The small molecule below binds the protein below.
Small molecule (SMILES): CC(C(=O)SCCNC(=O)CCNC(=O)[C@H](O)C(C)(C)COP(=O)(O)OP(=O)(O)OC[C@H]1O[C@@H](n2cnc3c(N)ncnc32)[C@H](O)[C@@H]1OP(=O)(O)O)=[N+]([O-])[O-]

Binding-site contacts:
Ligand atom NS4 contacts residue CO1 of chain 1.B at 3.2 Å.
Ligand atom C4 contacts residue PRO125 of chain 1.A at 3.5 Å (hydrophobic).
Ligand atom CP5 contacts residue PHE122 of chain 1.A at 3.7 Å (hydrophobic).
Ligand atom NS4 contacts residue SER115 of chain 1.A at 3.6 Å (h-bond).
Ligand atom OS5 contacts residue GLN60 of chain 1.A at 3.5 Å (h-bond).
Ligand atom CP3 contacts residue GLN39 of chain 1.A at 3.6 Å.
Ligand atom OS1 contacts residue HIS84 of chain 1.A at 3.2 Å (h-bond).
Ligand atom OS4 contacts residue HIS7 of chain 1.A at 3.3 Å (h-bond).
Ligand atom OS1 contacts residue CO1 of chain 1.B at 2.3 Å.
Ligand atom N6 contacts residue TRP74 of chain 1.A at 3.5 Å (h-bond).
Ligand atom N6 contacts residue HIS83 of chain 1.A at 3.0 Å (h-bond).
Ligand atom CP9 contacts residue LEU107 of chain 1.A at 3.6 Å (hydrophobic).
Ligand atom OS5 contacts residue GLY114 of chain 1.A at 3.2 Å.
Ligand atom OS1 contacts residue GLN60 of chain 1.A at 3.1 Å (h-bond).
Ligand atom CP4 contacts residue PHE122 of chain 1.A at 3.7 Å (hydrophobic).
Ligand atom NS4 contacts residue GLU134 of chain 1.A at 3.6 Å (salt-bridge).
Ligand atom OS5 contacts residue SER115 of chain 1.A at 2.7 Å (h-bond).
Ligand atom OP1 contacts residue LEU132 of chain 1.A at 3.5 Å.
Ligand atom N7 contacts residue TRP74 of chain 1.A at 3.6 Å.
Ligand atom C2 contacts residue GLY130 of chain 1.A at 3.3 Å.
Ligand atom OP3 contacts residue ALA70 of chain 1.A at 3.6 Å.
Ligand atom OS4 contacts residue GLU134 of chain 1.A at 2.7 Å (salt-bridge).
Ligand atom OS1 contacts residue GLU134 of chain 1.A at 3.2 Å (salt-bridge).
Ligand atom NP1 contacts residue GLN39 of chain 1.A at 2.9 Å (h-bond).
Ligand atom O12 contacts residue LYS73 of chain 1.A at 3.5 Å (salt-bridge).
Ligand atom CS1 contacts residue CO1 of chain 1.B at 3.3 Å.
Ligand atom NS4 contacts residue GLN60 of chain 1.A at 3.3 Å (h-bond).
Ligand atom N3 contacts residue PRO125 of chain 1.A at 3.4 Å.
Ligand atom C6 contacts residue TRP74 of chain 1.A at 3.6 Å (hydrophobic).
Ligand atom OS4 contacts residue GLN60 of chain 1.A at 3.1 Å (h-bond).
Ligand atom CP4 contacts residue GLN39 of chain 1.A at 3.4 Å.
Ligand atom C2 contacts residue PRO125 of chain 1.A at 3.5 Å (hydrophobic).
Ligand atom O11 contacts residue LYS73 of chain 1.A at 3.5 Å (salt-bridge).
Ligand atom O22 contacts residue LYS73 of chain 1.A at 3.3 Å (salt-bridge).
Ligand atom OS4 contacts residue CO1 of chain 1.B at 2.2 Å.
Ligand atom CP4 contacts residue TYR108 of chain 1.A at 3.6 Å (hydrophobic).
Ligand atom OP2 contacts residue LEU107 of chain 1.A at 3.6 Å.
Ligand atom OP1 contacts residue HIS83 of chain 1.A at 3.2 Å.
Ligand atom N6 contacts residue LEU132 of chain 1.A at 3.6 Å.
Ligand atom CP9 contacts residue PRO125 of chain 1.A at 3.7 Å (hydrophobic).

Sequence of chain 1.A:
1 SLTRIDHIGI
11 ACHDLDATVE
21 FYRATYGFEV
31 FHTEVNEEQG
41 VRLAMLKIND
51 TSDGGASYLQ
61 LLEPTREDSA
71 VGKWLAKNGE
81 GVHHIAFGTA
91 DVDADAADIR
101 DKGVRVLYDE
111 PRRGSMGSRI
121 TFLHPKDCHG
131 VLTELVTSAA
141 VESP